Binding-site contacts:
Ligand atom C2 contacts residue ASN1163 of chain 1.B at 2.5 Å.
Ligand atom O7 contacts residue VAL1162 of chain 1.B at 3.7 Å.
Ligand atom C5 contacts residue ASN1163 of chain 1.B at 3.6 Å.
Ligand atom O7 contacts residue ASN1163 of chain 1.B at 3.2 Å.
Ligand atom N2 contacts residue ASN1163 of chain 1.B at 3.0 Å (h-bond).
Ligand atom O5 contacts residue ASN1163 of chain 1.B at 2.3 Å (h-bond).
Ligand atom C3 contacts residue ASN1163 of chain 1.B at 3.8 Å.
Ligand atom C4 contacts residue ASN1163 of chain 1.B at 4.2 Å.
Ligand atom C8 contacts residue ASN1163 of chain 1.B at 4.5 Å.
Ligand atom C7 contacts residue ILE1161 of chain 1.B at 4.3 Å (hydrophobic).
Ligand atom C7 contacts residue ASN1163 of chain 1.B at 3.3 Å.
Ligand atom O7 contacts residue ILE1161 of chain 1.B at 3.7 Å.
Ligand atom C1 contacts residue ASN1163 of chain 1.B at 1.4 Å.
Ligand atom C8 contacts residue ILE1161 of chain 1.B at 4.1 Å (hydrophobic).

This small molecule binds to this protein.
Small molecule (SMILES): CC(=O)N[C@@H]1[C@@H](O)[C@H](O)[C@@H](CO)O[C@H]1O

Sequence of chain 1.B:
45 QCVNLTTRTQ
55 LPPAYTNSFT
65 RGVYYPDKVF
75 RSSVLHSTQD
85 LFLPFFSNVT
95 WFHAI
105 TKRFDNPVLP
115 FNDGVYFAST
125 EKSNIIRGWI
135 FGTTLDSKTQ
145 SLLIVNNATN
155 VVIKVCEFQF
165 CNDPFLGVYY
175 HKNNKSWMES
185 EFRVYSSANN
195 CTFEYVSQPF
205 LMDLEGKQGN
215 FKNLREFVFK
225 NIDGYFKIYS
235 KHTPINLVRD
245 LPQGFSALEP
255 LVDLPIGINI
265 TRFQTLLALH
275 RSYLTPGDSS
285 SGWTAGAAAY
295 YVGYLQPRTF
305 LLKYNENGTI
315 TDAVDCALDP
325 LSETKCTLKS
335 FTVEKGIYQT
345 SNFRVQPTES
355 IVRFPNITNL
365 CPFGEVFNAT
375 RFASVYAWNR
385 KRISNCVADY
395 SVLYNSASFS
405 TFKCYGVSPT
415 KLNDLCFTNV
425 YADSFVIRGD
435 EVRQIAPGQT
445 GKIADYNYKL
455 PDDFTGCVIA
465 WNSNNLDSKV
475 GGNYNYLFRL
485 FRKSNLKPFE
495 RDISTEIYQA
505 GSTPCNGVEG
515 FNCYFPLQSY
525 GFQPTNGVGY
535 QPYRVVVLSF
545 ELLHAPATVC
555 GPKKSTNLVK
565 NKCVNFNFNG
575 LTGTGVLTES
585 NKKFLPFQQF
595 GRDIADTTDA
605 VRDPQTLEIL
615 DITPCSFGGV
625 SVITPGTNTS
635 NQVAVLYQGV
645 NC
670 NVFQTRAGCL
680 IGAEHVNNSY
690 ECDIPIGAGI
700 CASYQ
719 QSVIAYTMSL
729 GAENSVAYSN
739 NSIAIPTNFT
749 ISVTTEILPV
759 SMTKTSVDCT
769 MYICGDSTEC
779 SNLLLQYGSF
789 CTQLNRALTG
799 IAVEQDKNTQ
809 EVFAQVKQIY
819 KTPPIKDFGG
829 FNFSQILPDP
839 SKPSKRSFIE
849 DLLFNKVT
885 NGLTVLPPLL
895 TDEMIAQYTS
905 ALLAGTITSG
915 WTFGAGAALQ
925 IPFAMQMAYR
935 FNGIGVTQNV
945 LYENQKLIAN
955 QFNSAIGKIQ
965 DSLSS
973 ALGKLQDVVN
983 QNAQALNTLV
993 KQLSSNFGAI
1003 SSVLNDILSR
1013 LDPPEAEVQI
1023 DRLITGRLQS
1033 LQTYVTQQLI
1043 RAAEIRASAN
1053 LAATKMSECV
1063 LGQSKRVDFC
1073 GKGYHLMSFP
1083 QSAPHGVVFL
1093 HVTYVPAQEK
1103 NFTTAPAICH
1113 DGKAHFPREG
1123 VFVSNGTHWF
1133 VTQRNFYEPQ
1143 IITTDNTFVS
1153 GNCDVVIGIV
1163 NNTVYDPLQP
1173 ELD